Binding-site contacts:
Ligand atom O5 contacts residue ASN126 of chain 1.D at 2.4 Å (h-bond).
Ligand atom C8 contacts residue TYR127 of chain 1.D at 4.2 Å (hydrophobic).
Ligand atom C8 contacts residue ILE124 of chain 1.D at 4.3 Å (hydrophobic).
Ligand atom C7 contacts residue ASN126 of chain 1.D at 3.4 Å.
Ligand atom C8 contacts residue LYS122 of chain 1.D at 3.4 Å.
Ligand atom C7 contacts residue TYR127 of chain 1.D at 4.5 Å (hydrophobic).
Ligand atom C8 contacts residue GLU123 of chain 1.D at 3.0 Å.
Ligand atom C8 contacts residue SER125 of chain 1.D at 4.0 Å.
Ligand atom C1 contacts residue ASN126 of chain 1.D at 1.4 Å.
Ligand atom O7 contacts residue TYR127 of chain 1.D at 4.1 Å.
Ligand atom C5 contacts residue ASN126 of chain 1.D at 3.7 Å.
Ligand atom C8 contacts residue ASN126 of chain 1.D at 3.9 Å.
Ligand atom C2 contacts residue ASN126 of chain 1.D at 2.4 Å.
Ligand atom O7 contacts residue ASN126 of chain 1.D at 3.7 Å.
Ligand atom N2 contacts residue ASN126 of chain 1.D at 2.8 Å (h-bond).
Ligand atom N2 contacts residue SER125 of chain 1.D at 4.3 Å.
Ligand atom C7 contacts residue GLU123 of chain 1.D at 4.4 Å.
Ligand atom C4 contacts residue ASN126 of chain 1.D at 4.1 Å.
Ligand atom C3 contacts residue ASN126 of chain 1.D at 3.6 Å.

A small-molecule ligand and the protein it binds are described below.
Small molecule (SMILES): CC(=O)N[C@@H]1[C@@H](O)[C@H](O)[C@@H](CO)O[C@H]1O

Sequence of chain 1.D:
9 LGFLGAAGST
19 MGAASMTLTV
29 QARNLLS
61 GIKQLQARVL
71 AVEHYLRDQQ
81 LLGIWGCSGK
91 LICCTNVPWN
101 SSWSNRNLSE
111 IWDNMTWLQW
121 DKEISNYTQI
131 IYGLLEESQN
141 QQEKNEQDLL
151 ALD